Binding-site contacts:
Ligand atom C5 contacts residue ASN225 of chain 1.A at 3.5 Å.
Ligand atom O7 contacts residue ASN224 of chain 1.A at 4.0 Å.
Ligand atom C7 contacts residue ASN224 of chain 1.A at 4.4 Å.
Ligand atom C2 contacts residue ASN225 of chain 1.A at 2.7 Å.
Ligand atom C3 contacts residue ASN225 of chain 1.A at 3.9 Å.
Ligand atom C1 contacts residue ASN225 of chain 1.A at 1.4 Å.
Ligand atom C7 contacts residue ASN225 of chain 1.A at 3.5 Å.
Ligand atom O5 contacts residue ASN225 of chain 1.A at 2.4 Å (h-bond).
Ligand atom C4 contacts residue ASN225 of chain 1.A at 4.3 Å.
Ligand atom N2 contacts residue ASN225 of chain 1.A at 3.1 Å (h-bond).
Ligand atom C8 contacts residue ASN224 of chain 1.A at 4.0 Å.
Ligand atom O7 contacts residue ASN225 of chain 1.A at 3.6 Å (h-bond).

This small molecule binds to this protein.
Small molecule (SMILES): CC(=O)N[C@@H]1[C@@H](O)[C@H](O)[C@@H](CO)O[C@H]1O

Sequence of chain 1.A:
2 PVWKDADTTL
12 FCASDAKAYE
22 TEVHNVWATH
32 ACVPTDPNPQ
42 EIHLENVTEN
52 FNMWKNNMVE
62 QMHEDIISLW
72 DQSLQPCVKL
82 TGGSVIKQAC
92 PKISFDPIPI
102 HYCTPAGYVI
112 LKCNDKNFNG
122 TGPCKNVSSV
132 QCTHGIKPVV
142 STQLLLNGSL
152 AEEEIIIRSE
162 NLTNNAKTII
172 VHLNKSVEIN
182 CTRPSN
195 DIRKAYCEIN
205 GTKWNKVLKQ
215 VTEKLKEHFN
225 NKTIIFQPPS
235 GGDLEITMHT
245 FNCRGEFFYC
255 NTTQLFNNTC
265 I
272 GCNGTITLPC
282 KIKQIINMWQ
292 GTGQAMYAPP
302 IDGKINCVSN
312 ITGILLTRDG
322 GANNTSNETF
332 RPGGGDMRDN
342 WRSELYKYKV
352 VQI